Sequence of chain 1.A:
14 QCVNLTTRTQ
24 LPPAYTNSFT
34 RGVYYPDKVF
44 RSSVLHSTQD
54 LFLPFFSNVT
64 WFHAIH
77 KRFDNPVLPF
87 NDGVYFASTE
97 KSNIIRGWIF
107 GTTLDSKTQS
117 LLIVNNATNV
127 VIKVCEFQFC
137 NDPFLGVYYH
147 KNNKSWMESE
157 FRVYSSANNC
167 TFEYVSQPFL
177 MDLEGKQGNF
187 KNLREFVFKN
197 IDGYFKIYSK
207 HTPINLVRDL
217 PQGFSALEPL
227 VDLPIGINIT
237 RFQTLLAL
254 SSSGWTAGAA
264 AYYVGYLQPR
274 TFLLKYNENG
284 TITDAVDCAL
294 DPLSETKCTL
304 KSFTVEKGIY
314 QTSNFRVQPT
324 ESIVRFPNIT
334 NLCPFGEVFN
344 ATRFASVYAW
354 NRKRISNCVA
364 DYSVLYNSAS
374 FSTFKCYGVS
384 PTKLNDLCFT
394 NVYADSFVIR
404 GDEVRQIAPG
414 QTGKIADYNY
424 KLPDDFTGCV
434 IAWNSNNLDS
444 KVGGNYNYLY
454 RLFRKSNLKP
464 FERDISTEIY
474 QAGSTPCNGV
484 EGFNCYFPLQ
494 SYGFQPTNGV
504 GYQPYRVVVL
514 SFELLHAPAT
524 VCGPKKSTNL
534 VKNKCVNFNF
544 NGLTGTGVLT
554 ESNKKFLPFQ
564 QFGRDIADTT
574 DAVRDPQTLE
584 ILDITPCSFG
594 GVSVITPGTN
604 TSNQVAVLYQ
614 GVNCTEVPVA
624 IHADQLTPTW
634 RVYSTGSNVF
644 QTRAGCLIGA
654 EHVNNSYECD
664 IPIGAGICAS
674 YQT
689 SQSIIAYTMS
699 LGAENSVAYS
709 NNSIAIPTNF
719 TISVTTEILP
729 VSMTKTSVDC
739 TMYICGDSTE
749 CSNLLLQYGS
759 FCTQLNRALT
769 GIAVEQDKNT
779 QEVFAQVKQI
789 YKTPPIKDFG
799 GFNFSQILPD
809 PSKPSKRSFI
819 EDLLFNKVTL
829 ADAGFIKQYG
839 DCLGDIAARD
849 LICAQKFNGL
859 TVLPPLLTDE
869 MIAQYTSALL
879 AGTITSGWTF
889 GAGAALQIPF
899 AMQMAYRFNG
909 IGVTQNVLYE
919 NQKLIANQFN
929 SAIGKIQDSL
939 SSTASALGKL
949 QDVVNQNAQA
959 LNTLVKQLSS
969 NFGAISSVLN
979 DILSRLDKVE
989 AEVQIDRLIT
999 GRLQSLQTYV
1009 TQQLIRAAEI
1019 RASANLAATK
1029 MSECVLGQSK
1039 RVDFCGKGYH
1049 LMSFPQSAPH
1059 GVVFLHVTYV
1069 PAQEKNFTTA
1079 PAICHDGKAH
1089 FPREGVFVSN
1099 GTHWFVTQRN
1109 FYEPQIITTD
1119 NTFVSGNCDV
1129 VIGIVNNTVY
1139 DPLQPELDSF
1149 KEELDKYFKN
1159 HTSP

Binding-site contacts:
Ligand atom O5 contacts residue ASN1158 of chain 1.A at 2.2 Å (h-bond).
Ligand atom C1 contacts residue ASN1158 of chain 1.A at 1.5 Å.
Ligand atom C3 contacts residue ASN1158 of chain 1.A at 4.0 Å.
Ligand atom C7 contacts residue ASN1158 of chain 1.A at 3.5 Å.
Ligand atom N2 contacts residue ASN1158 of chain 1.A at 3.2 Å (h-bond).
Ligand atom C2 contacts residue ASN1158 of chain 1.A at 2.7 Å.
Ligand atom C4 contacts residue ASN1158 of chain 1.A at 4.3 Å.
Ligand atom C5 contacts residue ASN1158 of chain 1.A at 3.6 Å.
Ligand atom O7 contacts residue ASN1158 of chain 1.A at 3.3 Å (h-bond).

A small-molecule ligand and the protein it binds are described below.
Small molecule (SMILES): CC(=O)N[C@@H]1[C@@H](O)[C@H](O)[C@@H](CO)O[C@H]1O